Binding-site contacts:
Ligand atom O4 contacts residue TYR145 of chain 16.A at 4.2 Å.
Ligand atom C11 contacts residue TYR250 of chain 20.A at 3.0 Å (hydrophobic).
Ligand atom C3 contacts residue PRO252 of chain 20.A at 4.4 Å (hydrophobic).
Ligand atom N5 contacts residue TYR250 of chain 20.A at 3.8 Å.
Ligand atom C1 contacts residue ALA146 of chain 16.A at 4.0 Å (hydrophobic).
Ligand atom O4 contacts residue ASN251 of chain 20.A at 4.3 Å.
Ligand atom O4 contacts residue PRO252 of chain 20.A at 4.0 Å.
Ligand atom O10 contacts residue ASN96 of chain 20.A at 4.2 Å.
Ligand atom C1 contacts residue PRO252 of chain 20.A at 4.1 Å (hydrophobic).
Ligand atom O1B contacts residue ALA146 of chain 16.A at 4.3 Å.
Ligand atom O1B contacts residue SER147 of chain 16.A at 2.7 Å (h-bond).
Ligand atom O8 contacts residue TYR145 of chain 16.A at 4.2 Å.
Ligand atom C11 contacts residue ARG143 of chain 16.A at 3.9 Å.
Ligand atom C4 contacts residue PRO252 of chain 20.A at 4.3 Å (hydrophobic).
Ligand atom O1A contacts residue ALA146 of chain 16.A at 3.2 Å.
Ligand atom C5 contacts residue TYR250 of chain 20.A at 4.3 Å (hydrophobic).
Ligand atom O10 contacts residue TYR250 of chain 20.A at 2.2 Å (h-bond).
Ligand atom C6 contacts residue TYR145 of chain 16.A at 3.4 Å (hydrophobic).
Ligand atom O9 contacts residue ALA146 of chain 16.A at 3.3 Å.
Ligand atom N5 contacts residue TYR145 of chain 16.A at 2.6 Å (h-bond).
Ligand atom C8 contacts residue TYR145 of chain 16.A at 4.2 Å (hydrophobic).
Ligand atom C10 contacts residue TYR250 of chain 20.A at 2.8 Å (hydrophobic).
Ligand atom C5 contacts residue TYR145 of chain 16.A at 3.3 Å (hydrophobic).
Ligand atom C11 contacts residue TYR145 of chain 16.A at 3.7 Å (hydrophobic).
Ligand atom C1 contacts residue SER147 of chain 16.A at 3.6 Å.
Ligand atom C4 contacts residue TYR250 of chain 20.A at 4.2 Å (hydrophobic).
Ligand atom O1A contacts residue SER147 of chain 16.A at 3.1 Å (h-bond).
Ligand atom C10 contacts residue TYR145 of chain 16.A at 3.6 Å (hydrophobic).
Ligand atom O4 contacts residue TYR250 of chain 20.A at 3.0 Å.
Ligand atom O1B contacts residue PRO252 of chain 20.A at 3.4 Å.
Ligand atom C7 contacts residue TYR145 of chain 16.A at 3.9 Å (hydrophobic).
Ligand atom C8 contacts residue ALA146 of chain 16.A at 4.4 Å (hydrophobic).
Ligand atom C6 contacts residue ALA146 of chain 16.A at 4.3 Å (hydrophobic).
Ligand atom C4 contacts residue TYR145 of chain 16.A at 3.6 Å (hydrophobic).
Ligand atom C9 contacts residue ALA146 of chain 16.A at 4.4 Å (hydrophobic).

Sequence of chain 16.A:
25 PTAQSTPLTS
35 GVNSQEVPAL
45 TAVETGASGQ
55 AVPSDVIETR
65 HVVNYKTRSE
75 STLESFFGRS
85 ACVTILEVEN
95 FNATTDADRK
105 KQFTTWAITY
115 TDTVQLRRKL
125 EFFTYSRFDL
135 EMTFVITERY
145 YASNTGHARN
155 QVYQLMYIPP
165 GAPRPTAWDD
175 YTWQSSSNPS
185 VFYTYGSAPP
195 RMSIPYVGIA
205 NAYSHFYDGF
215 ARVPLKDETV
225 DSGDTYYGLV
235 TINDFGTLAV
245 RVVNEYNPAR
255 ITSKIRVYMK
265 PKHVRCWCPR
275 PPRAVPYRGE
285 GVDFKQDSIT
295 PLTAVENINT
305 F

A protein and the small-molecule ligand that binds it are described below.
Small molecule (SMILES): CC(=O)N[C@H]1[C@H]([C@H](O)[C@H](O)CO)O[C@@](O)(C(=O)O)C[C@@H]1O

Sequence of chain 20.A:
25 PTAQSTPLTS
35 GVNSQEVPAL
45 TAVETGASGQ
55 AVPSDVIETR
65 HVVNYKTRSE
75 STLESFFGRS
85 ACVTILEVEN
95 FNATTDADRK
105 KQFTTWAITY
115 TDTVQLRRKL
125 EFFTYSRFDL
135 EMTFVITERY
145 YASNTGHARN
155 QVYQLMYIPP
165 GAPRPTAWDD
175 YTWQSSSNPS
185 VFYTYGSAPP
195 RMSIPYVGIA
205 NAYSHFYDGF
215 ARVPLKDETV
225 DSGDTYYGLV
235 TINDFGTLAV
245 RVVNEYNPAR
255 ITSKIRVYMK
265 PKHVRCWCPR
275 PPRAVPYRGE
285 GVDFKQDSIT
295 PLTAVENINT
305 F